Binding-site contacts:
Ligand atom O3 contacts residue ARG167 of chain 3.C at 3.2 Å (salt-bridge).
Ligand atom C2 contacts residue PRO266 of chain 3.C at 4.3 Å (hydrophobic).
Ligand atom C4 contacts residue ARG167 of chain 3.C at 3.4 Å.
Ligand atom O3 contacts residue PCT1 of chain 3.J at 3.1 Å (h-bond).
Ligand atom O5 contacts residue GLN231 of chain 3.C at 3.8 Å.
Ligand atom C2 contacts residue LEU267 of chain 3.C at 3.4 Å (hydrophobic).
Ligand atom O4 contacts residue ARG229 of chain 3.C at 3.1 Å (salt-bridge).
Ligand atom O4 contacts residue GLN231 of chain 3.C at 3.1 Å (h-bond).
Ligand atom C4 contacts residue HIS134 of chain 3.C at 3.7 Å.
Ligand atom O5 contacts residue LYS84 of chain 2.C at 3.5 Å.
Ligand atom C1 contacts residue ARG229 of chain 3.C at 3.5 Å.
Ligand atom O3 contacts residue ARG105 of chain 3.C at 3.8 Å.
Ligand atom O5 contacts residue ARG229 of chain 3.C at 2.8 Å (salt-bridge).
Ligand atom C4 contacts residue PCT1 of chain 3.J at 4.1 Å.
Ligand atom O4 contacts residue PRO268 of chain 3.C at 4.2 Å.
Ligand atom O5 contacts residue PRO268 of chain 3.C at 3.4 Å.
Ligand atom O4 contacts residue LEU267 of chain 3.C at 4.1 Å.
Ligand atom C1 contacts residue PRO268 of chain 3.C at 3.7 Å (hydrophobic).
Ligand atom O5 contacts residue LEU267 of chain 3.C at 4.2 Å.
Ligand atom C1 contacts residue LEU267 of chain 3.C at 3.8 Å (hydrophobic).
Ligand atom C3 contacts residue PCT1 of chain 3.J at 3.5 Å.
Ligand atom C1 contacts residue GLN231 of chain 3.C at 3.8 Å.
Ligand atom C3 contacts residue HIS134 of chain 3.C at 4.3 Å.
Ligand atom C2 contacts residue THR168 of chain 3.C at 4.5 Å.
Ligand atom C2 contacts residue PCT1 of chain 3.J at 3.6 Å.
Ligand atom C3 contacts residue ARG167 of chain 3.C at 3.7 Å.
Ligand atom C4 contacts residue THR168 of chain 3.C at 3.6 Å.
Ligand atom C3 contacts residue THR168 of chain 3.C at 4.4 Å.
Ligand atom C2 contacts residue PRO268 of chain 3.C at 4.2 Å (hydrophobic).
Ligand atom O3 contacts residue LYS84 of chain 2.C at 4.4 Å.

Sequence of chain 2.C:
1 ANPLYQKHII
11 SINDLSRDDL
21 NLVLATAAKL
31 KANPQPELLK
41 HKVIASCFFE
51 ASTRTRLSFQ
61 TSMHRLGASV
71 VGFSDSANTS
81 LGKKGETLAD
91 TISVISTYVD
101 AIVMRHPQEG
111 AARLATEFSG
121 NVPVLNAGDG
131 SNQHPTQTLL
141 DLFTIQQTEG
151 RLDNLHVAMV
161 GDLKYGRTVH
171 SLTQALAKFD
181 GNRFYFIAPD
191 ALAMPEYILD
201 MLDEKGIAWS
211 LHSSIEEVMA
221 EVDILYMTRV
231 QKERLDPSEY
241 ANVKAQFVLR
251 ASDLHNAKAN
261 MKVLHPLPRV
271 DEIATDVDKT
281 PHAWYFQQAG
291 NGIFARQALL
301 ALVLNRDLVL

Sequence of chain 3.C:
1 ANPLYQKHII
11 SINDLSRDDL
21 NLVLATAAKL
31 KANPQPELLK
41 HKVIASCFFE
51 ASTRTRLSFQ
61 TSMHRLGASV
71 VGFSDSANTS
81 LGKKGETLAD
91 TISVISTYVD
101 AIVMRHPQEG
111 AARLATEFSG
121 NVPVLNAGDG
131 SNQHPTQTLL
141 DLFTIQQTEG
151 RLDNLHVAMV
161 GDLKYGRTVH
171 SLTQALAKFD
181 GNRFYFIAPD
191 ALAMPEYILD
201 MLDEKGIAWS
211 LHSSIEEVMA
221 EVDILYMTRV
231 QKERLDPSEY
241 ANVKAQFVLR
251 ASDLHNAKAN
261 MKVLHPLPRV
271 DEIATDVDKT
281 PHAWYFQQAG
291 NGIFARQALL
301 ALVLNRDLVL

The small molecule below binds the protein below.
Small molecule (SMILES): CC(=O)CC(=O)O